Binding-site contacts:
Ligand atom O7 contacts residue ARG28 of chain 1.H at 4.0 Å.
Ligand atom C5 contacts residue ASN126 of chain 1.H at 3.6 Å.
Ligand atom C1 contacts residue GLU64 of chain 1.G at 4.0 Å.
Ligand atom C1 contacts residue ASN126 of chain 1.H at 1.4 Å.
Ligand atom N2 contacts residue ASN126 of chain 1.H at 2.8 Å (h-bond).
Ligand atom C2 contacts residue ASN126 of chain 1.H at 2.5 Å.
Ligand atom C3 contacts residue ASN126 of chain 1.H at 3.8 Å.
Ligand atom O5 contacts residue ASN126 of chain 1.H at 2.3 Å (h-bond).
Ligand atom C2 contacts residue GLU64 of chain 1.G at 4.5 Å.
Ligand atom C4 contacts residue ASN126 of chain 1.H at 4.2 Å.
Ligand atom C7 contacts residue ASN126 of chain 1.H at 3.5 Å.
Ligand atom O7 contacts residue ASN126 of chain 1.H at 4.2 Å.
Ligand atom O5 contacts residue GLU64 of chain 1.G at 3.4 Å.
Ligand atom C8 contacts residue ASN126 of chain 1.H at 3.8 Å.

Sequence of chain 1.G:
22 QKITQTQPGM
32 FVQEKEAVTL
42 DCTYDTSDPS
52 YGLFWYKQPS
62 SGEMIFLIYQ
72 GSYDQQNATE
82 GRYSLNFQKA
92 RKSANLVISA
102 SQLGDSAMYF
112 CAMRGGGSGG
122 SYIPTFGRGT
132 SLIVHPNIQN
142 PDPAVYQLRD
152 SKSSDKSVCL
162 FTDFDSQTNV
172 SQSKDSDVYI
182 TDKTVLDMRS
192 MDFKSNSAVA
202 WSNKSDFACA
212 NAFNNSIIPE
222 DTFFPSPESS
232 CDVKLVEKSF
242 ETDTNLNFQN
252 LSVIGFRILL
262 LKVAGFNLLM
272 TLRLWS

This protein binds this small molecule.
Small molecule (SMILES): CC(=O)N[C@H]1[C@H](O[C@H]2[C@H](O)[C@@H](NC(C)=O)CO[C@@H]2CO)O[C@H](CO)[C@@H](O)[C@@H]1O

Sequence of chain 1.H:
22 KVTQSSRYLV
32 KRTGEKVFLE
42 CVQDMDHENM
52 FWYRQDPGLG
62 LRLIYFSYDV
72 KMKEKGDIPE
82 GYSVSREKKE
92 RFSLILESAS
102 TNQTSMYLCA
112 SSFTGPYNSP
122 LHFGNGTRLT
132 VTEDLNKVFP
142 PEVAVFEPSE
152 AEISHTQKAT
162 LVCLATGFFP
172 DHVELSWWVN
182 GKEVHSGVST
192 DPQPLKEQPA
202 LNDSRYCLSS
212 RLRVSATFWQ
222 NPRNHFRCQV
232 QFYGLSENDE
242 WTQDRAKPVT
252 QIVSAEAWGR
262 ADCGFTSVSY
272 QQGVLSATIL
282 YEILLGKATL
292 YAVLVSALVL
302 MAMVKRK